Sequence of chain 1.A:
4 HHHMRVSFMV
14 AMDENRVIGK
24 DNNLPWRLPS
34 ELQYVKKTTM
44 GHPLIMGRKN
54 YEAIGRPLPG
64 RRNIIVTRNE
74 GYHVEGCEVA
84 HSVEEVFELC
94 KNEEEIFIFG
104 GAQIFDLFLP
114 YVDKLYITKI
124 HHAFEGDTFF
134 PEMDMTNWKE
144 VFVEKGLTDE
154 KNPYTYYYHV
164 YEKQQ

Binding-site contacts:
Ligand atom C4 contacts residue NDP1 of chain 1.C at 3.2 Å.
Ligand atom N1E contacts residue GLU34 of chain 1.A at 2.8 Å (salt-bridge).
Ligand atom N3 contacts residue ALA14 of chain 1.A at 3.6 Å (h-bond).
Ligand atom C2 contacts residue ALA14 of chain 1.A at 3.5 Å (hydrophobic).
Ligand atom N3 contacts residue MET12 of chain 1.A at 3.3 Å (h-bond).
Ligand atom C2 contacts residue VAL13 of chain 1.A at 3.5 Å (hydrophobic).
Ligand atom N3 contacts residue NDP1 of chain 1.C at 3.6 Å (h-bond).
Ligand atom O1G contacts residue ILE57 of chain 1.A at 3.4 Å.
Ligand atom C1I contacts residue NDP1 of chain 1.C at 3.4 Å.
Ligand atom C2 contacts residue VAL38 of chain 1.A at 3.5 Å (hydrophobic).
Ligand atom N1E contacts residue ALA14 of chain 1.A at 3.5 Å (h-bond).
Ligand atom N3 contacts residue VAL13 of chain 1.A at 3.3 Å.
Ligand atom C6 contacts residue GLU34 of chain 1.A at 3.7 Å.
Ligand atom C1A contacts residue LEU61 of chain 1.A at 3.8 Å (hydrophobic).
Ligand atom C1Y contacts residue NDP1 of chain 1.C at 3.7 Å.
Ligand atom C1K contacts residue LEU27 of chain 1.A at 3.6 Å (hydrophobic).
Ligand atom N1E contacts residue VAL38 of chain 1.A at 3.5 Å.
Ligand atom C2 contacts residue GLU34 of chain 1.A at 3.6 Å.
Ligand atom O1G contacts residue ASN53 of chain 1.A at 2.6 Å (h-bond).
Ligand atom N1 contacts residue VAL38 of chain 1.A at 3.4 Å.
Ligand atom N1 contacts residue GLU34 of chain 1.A at 2.9 Å (salt-bridge).
Ligand atom N1E contacts residue THR121 of chain 1.A at 3.6 Å (h-bond).
Ligand atom C1B contacts residue ASN26 of chain 1.A at 3.4 Å.
Ligand atom O1G contacts residue NDP1 of chain 1.C at 3.6 Å.
Ligand atom N1F contacts residue NDP1 of chain 1.C at 3.4 Å (h-bond).
Ligand atom C5 contacts residue NDP1 of chain 1.C at 3.3 Å.
Ligand atom C1B contacts residue ALA56 of chain 1.A at 3.7 Å (hydrophobic).
Ligand atom N1F contacts residue PHE102 of chain 1.A at 3.3 Å (h-bond).
Ligand atom C1W contacts residue LEU27 of chain 1.A at 3.7 Å (hydrophobic).
Ligand atom N1 contacts residue ALA14 of chain 1.A at 3.5 Å.
Ligand atom N1F contacts residue MET12 of chain 1.A at 2.8 Å (h-bond).
Ligand atom O1G contacts residue PHE102 of chain 1.A at 3.5 Å.
Ligand atom C1H contacts residue NDP1 of chain 1.C at 3.5 Å.
Ligand atom N1E contacts residue MET12 of chain 1.A at 3.5 Å (h-bond).
Ligand atom N1E contacts residue VAL13 of chain 1.A at 3.3 Å (h-bond).
Ligand atom C4 contacts residue MET12 of chain 1.A at 3.5 Å (hydrophobic).
Ligand atom C1Y contacts residue ASN53 of chain 1.A at 3.4 Å.
Ligand atom O1O contacts residue ASN26 of chain 1.A at 3.8 Å.
Ligand atom C4 contacts residue PHE102 of chain 1.A at 3.8 Å (hydrophobic).
Ligand atom C1D contacts residue GLU34 of chain 1.A at 3.6 Å.

This small molecule binds to this protein.
Small molecule (SMILES): COc1cc([C@@H](O)C#Cc2c(C)nc(N)nc2N)cc(OC)c1OC